A protein and the small-molecule ligand that binds it are described below.
Small molecule (SMILES): CC(=O)N[C@@H]1[C@@H](O)[C@H](O)[C@@H](CO)O[C@H]1O

Sequence of chain 1.A:
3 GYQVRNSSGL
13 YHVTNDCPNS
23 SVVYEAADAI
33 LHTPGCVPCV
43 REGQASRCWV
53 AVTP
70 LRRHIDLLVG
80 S

Binding-site contacts:
Ligand atom C7 contacts residue SER9 of chain 1.A at 4.2 Å.
Ligand atom C8 contacts residue SER10 of chain 1.A at 4.2 Å.
Ligand atom C2 contacts residue ASN8 of chain 1.A at 2.5 Å.
Ligand atom O5 contacts residue VAL6 of chain 1.A at 3.4 Å.
Ligand atom O7 contacts residue ASN8 of chain 1.A at 3.5 Å.
Ligand atom C8 contacts residue SER9 of chain 1.A at 3.3 Å.
Ligand atom C7 contacts residue ASN8 of chain 1.A at 3.7 Å.
Ligand atom C6 contacts residue VAL15 of chain 1.A at 3.9 Å (hydrophobic).
Ligand atom C1 contacts residue ASN8 of chain 1.A at 1.4 Å.
Ligand atom C6 contacts residue TYR13 of chain 1.A at 4.2 Å (hydrophobic).
Ligand atom O5 contacts residue ASN8 of chain 1.A at 2.4 Å (h-bond).
Ligand atom O6 contacts residue VAL6 of chain 1.A at 3.6 Å.
Ligand atom C1 contacts residue TYR13 of chain 1.A at 3.5 Å (hydrophobic).
Ligand atom O6 contacts residue VAL15 of chain 1.A at 4.3 Å.
Ligand atom C6 contacts residue VAL6 of chain 1.A at 3.8 Å (hydrophobic).
Ligand atom C3 contacts residue ASN8 of chain 1.A at 3.3 Å.
Ligand atom N2 contacts residue SER10 of chain 1.A at 3.2 Å (h-bond).
Ligand atom O5 contacts residue TYR13 of chain 1.A at 3.5 Å.
Ligand atom C4 contacts residue ASN8 of chain 1.A at 4.0 Å.
Ligand atom C1 contacts residue SER10 of chain 1.A at 3.4 Å.
Ligand atom C5 contacts residue TYR13 of chain 1.A at 3.8 Å (hydrophobic).
Ligand atom C2 contacts residue SER10 of chain 1.A at 3.8 Å.
Ligand atom C5 contacts residue ASN8 of chain 1.A at 3.5 Å.
Ligand atom C5 contacts residue VAL6 of chain 1.A at 4.2 Å (hydrophobic).
Ligand atom C3 contacts residue SER10 of chain 1.A at 4.1 Å.
Ligand atom N2 contacts residue ASN8 of chain 1.A at 2.8 Å (h-bond).
Ligand atom C7 contacts residue SER10 of chain 1.A at 4.0 Å.